Binding-site contacts:
Ligand atom C8 contacts residue LYS1073 of chain 1.B at 4.2 Å.
Ligand atom C1 contacts residue GLN895 of chain 1.C at 4.4 Å.
Ligand atom C8 contacts residue GLU1072 of chain 1.B at 3.5 Å.
Ligand atom O6 contacts residue ASN1074 of chain 1.B at 4.5 Å.
Ligand atom C3 contacts residue ASN1074 of chain 1.B at 3.8 Å.
Ligand atom O4 contacts residue ALA706 of chain 1.B at 4.1 Å.
Ligand atom C7 contacts residue ASN1074 of chain 1.B at 3.3 Å.
Ligand atom C2 contacts residue ASN1074 of chain 1.B at 2.5 Å.
Ligand atom C8 contacts residue ASN1074 of chain 1.B at 4.0 Å.
Ligand atom N2 contacts residue ALA706 of chain 1.B at 4.4 Å.
Ligand atom C5 contacts residue ASN1074 of chain 1.B at 3.6 Å.
Ligand atom C4 contacts residue ASN1074 of chain 1.B at 4.2 Å.
Ligand atom C8 contacts residue ALA706 of chain 1.B at 4.1 Å (hydrophobic).
Ligand atom O5 contacts residue ALA706 of chain 1.B at 4.5 Å.
Ligand atom O7 contacts residue ASN1074 of chain 1.B at 3.3 Å (h-bond).
Ligand atom C5 contacts residue ALA706 of chain 1.B at 3.6 Å (hydrophobic).
Ligand atom C6 contacts residue ALA706 of chain 1.B at 4.2 Å (hydrophobic).
Ligand atom N2 contacts residue ASN1074 of chain 1.B at 2.9 Å (h-bond).
Ligand atom C8 contacts residue SER704 of chain 1.B at 4.3 Å.
Ligand atom C1 contacts residue ASN1074 of chain 1.B at 1.4 Å.
Ligand atom O5 contacts residue ASN1074 of chain 1.B at 2.3 Å (h-bond).
Ligand atom C4 contacts residue ALA706 of chain 1.B at 4.3 Å (hydrophobic).

Sequence of chain 1.B:
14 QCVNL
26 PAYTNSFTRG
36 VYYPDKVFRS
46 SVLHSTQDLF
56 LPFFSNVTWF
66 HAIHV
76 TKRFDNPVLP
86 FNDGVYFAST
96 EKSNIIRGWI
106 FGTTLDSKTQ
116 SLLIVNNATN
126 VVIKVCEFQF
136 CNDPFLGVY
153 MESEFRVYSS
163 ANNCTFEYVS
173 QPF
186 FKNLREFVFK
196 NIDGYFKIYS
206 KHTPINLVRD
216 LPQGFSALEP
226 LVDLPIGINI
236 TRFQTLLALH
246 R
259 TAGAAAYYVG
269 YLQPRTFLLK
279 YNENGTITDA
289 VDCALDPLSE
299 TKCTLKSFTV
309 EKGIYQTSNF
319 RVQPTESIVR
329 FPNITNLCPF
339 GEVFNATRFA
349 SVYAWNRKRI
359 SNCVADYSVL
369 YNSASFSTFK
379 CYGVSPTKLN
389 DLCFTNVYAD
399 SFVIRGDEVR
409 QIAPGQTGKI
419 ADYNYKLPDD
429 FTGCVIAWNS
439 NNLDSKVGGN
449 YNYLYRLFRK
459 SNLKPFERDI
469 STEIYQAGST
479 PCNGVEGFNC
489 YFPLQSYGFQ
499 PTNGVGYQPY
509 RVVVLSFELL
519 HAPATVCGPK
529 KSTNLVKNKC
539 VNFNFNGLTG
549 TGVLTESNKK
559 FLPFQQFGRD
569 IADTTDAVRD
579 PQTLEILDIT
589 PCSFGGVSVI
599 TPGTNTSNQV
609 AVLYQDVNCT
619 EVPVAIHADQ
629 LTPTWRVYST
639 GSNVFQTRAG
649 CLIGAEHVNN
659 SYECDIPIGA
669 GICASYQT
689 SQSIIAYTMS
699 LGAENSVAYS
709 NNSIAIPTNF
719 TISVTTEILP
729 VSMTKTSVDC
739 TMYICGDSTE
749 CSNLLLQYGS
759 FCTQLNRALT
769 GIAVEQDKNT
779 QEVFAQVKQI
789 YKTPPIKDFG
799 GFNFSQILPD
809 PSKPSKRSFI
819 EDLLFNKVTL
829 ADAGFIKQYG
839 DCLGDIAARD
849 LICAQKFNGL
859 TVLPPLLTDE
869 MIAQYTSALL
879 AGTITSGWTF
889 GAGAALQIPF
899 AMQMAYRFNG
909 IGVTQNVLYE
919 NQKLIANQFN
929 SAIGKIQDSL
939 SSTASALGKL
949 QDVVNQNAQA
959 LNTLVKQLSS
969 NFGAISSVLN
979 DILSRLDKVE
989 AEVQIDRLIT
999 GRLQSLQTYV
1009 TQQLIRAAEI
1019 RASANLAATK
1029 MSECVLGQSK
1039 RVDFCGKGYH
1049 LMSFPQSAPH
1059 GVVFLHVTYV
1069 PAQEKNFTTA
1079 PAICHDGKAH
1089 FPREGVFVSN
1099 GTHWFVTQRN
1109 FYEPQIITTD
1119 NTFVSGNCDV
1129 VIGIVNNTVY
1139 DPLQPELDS

A small-molecule ligand and the protein it binds are described below.
Small molecule (SMILES): CC(=O)N[C@H]1[C@H](O[C@H]2[C@H](O)[C@@H](NC(C)=O)CO[C@@H]2CO)O[C@H](CO)[C@@H](O)[C@@H]1O

Sequence of chain 1.C:
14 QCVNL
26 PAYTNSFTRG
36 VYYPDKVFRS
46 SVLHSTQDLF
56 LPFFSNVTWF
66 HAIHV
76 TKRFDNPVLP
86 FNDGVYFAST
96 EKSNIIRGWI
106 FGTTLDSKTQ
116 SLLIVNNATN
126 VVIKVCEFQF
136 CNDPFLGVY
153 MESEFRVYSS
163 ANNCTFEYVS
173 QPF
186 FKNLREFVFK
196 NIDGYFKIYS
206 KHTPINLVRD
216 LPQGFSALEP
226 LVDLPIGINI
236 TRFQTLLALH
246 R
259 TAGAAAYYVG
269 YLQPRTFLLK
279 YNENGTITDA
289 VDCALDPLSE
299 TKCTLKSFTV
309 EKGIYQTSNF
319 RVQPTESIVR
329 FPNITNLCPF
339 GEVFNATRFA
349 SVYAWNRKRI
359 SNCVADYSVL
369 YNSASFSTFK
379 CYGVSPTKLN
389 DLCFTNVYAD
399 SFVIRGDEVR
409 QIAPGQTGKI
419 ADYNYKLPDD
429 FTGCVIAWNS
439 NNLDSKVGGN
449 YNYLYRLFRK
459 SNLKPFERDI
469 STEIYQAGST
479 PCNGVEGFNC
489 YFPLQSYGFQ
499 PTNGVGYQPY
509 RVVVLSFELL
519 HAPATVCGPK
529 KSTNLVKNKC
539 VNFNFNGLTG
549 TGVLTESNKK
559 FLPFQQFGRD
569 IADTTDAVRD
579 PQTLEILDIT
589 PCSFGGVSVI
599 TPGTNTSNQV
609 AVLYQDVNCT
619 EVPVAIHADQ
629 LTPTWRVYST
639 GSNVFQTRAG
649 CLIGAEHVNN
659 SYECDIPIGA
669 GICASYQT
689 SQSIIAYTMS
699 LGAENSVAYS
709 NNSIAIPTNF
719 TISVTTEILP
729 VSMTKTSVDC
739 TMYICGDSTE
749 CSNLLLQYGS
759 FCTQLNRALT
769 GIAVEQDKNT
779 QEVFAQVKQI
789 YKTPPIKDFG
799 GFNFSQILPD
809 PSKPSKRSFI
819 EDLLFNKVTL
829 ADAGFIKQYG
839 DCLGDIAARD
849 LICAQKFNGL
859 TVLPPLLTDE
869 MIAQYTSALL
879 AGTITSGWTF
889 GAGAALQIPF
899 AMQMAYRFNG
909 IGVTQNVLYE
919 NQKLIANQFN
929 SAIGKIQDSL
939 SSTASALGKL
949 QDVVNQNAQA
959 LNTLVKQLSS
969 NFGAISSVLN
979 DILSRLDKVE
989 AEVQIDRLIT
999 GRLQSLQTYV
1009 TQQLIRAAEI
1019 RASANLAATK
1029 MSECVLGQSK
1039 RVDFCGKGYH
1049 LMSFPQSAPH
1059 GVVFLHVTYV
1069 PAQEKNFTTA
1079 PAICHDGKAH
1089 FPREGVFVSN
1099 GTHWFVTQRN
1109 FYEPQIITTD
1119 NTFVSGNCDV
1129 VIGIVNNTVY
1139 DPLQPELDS